A small-molecule ligand and the protein it binds are described below.
Small molecule (SMILES): Oc1ccc(CNCc2cccs2)cc1

Binding-site contacts:
Ligand atom C05 contacts residue LYS36 of chain 1.A at 3.9 Å.
Ligand atom C01 contacts residue LYS36 of chain 1.A at 3.5 Å.
Ligand atom C08 contacts residue LYS41 of chain 1.A at 4.1 Å.
Ligand atom C06 contacts residue ARG47 of chain 1.A at 4.0 Å.
Ligand atom C13 contacts residue LEU88 of chain 1.A at 4.2 Å (hydrophobic).
Ligand atom C06 contacts residue TYR46 of chain 1.A at 4.4 Å (hydrophobic).
Ligand atom C09 contacts residue ASN44 of chain 1.A at 3.6 Å.
Ligand atom O15 contacts residue ASN90 of chain 1.A at 4.2 Å.
Ligand atom C13 contacts residue ASN42 of chain 1.A at 3.6 Å.
Ligand atom O15 contacts residue ASN42 of chain 1.A at 3.4 Å.
Ligand atom C10 contacts residue LYS41 of chain 1.A at 4.3 Å.
Ligand atom C06 contacts residue ARG45 of chain 1.A at 4.3 Å.
Ligand atom C08 contacts residue ASN44 of chain 1.A at 3.2 Å.
Ligand atom C05 contacts residue LYS41 of chain 1.A at 3.7 Å.
Ligand atom N07 contacts residue LYS41 of chain 1.A at 3.3 Å (salt-bridge).
Ligand atom C02 contacts residue ASN44 of chain 1.A at 4.0 Å.
Ligand atom C11 contacts residue ASN42 of chain 1.A at 4.1 Å.
Ligand atom S04 contacts residue LYS41 of chain 1.A at 3.3 Å.
Ligand atom C03 contacts residue ASN44 of chain 1.A at 4.5 Å.
Ligand atom C01 contacts residue LYS41 of chain 1.A at 4.1 Å.
Ligand atom S04 contacts residue ARG47 of chain 1.A at 3.6 Å.
Ligand atom C03 contacts residue ARG47 of chain 1.A at 3.6 Å.
Ligand atom C02 contacts residue LYS41 of chain 1.A at 4.1 Å.
Ligand atom C12 contacts residue ASN42 of chain 1.A at 3.6 Å.
Ligand atom C02 contacts residue LYS36 of chain 1.A at 4.5 Å.
Ligand atom C08 contacts residue ARG45 of chain 1.A at 3.9 Å.
Ligand atom C09 contacts residue LYS41 of chain 1.A at 4.0 Å.
Ligand atom N07 contacts residue ASN44 of chain 1.A at 3.2 Å (h-bond).
Ligand atom C13 contacts residue ASN44 of chain 1.A at 4.3 Å.
Ligand atom C03 contacts residue LYS41 of chain 1.A at 4.1 Å.
Ligand atom C02 contacts residue ARG47 of chain 1.A at 3.6 Å.
Ligand atom C14 contacts residue LEU88 of chain 1.A at 4.3 Å (hydrophobic).
Ligand atom C01 contacts residue ARG47 of chain 1.A at 3.8 Å.
Ligand atom C14 contacts residue ASN44 of chain 1.A at 3.2 Å.
Ligand atom C06 contacts residue LYS41 of chain 1.A at 4.2 Å.
Ligand atom C05 contacts residue ARG47 of chain 1.A at 3.7 Å.
Ligand atom C14 contacts residue LYS41 of chain 1.A at 4.0 Å.
Ligand atom C14 contacts residue ASN42 of chain 1.A at 4.1 Å.
Ligand atom C13 contacts residue LYS41 of chain 1.A at 4.5 Å.
Ligand atom C06 contacts residue ASN44 of chain 1.A at 3.6 Å.

Sequence of chain 1.A:
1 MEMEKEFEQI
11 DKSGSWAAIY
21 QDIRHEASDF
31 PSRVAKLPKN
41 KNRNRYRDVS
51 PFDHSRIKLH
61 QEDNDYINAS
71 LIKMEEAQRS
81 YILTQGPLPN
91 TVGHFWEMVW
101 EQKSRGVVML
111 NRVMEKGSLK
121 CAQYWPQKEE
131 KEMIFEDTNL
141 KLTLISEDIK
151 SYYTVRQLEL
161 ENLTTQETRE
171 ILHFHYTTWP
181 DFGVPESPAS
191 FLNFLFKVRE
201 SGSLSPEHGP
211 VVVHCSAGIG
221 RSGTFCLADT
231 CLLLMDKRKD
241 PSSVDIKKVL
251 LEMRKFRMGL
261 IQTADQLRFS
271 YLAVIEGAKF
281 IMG